Sequence of chain 1.D:
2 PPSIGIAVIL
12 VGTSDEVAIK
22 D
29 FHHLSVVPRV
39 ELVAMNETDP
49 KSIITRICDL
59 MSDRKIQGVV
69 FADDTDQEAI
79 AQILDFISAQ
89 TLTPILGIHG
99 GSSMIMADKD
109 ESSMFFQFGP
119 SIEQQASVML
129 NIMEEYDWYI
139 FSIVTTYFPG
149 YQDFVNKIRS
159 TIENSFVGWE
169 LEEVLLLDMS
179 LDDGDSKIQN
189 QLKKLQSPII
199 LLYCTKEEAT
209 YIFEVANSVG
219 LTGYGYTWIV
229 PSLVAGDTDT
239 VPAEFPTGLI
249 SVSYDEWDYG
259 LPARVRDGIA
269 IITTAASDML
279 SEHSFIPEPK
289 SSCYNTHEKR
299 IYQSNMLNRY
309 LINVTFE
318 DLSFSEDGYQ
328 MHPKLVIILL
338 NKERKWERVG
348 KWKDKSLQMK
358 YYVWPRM

Binding-site contacts:
Ligand atom C3 contacts residue ASN311 of chain 1.D at 3.8 Å.
Ligand atom O7 contacts residue THR313 of chain 1.D at 4.0 Å.
Ligand atom N2 contacts residue ASN311 of chain 1.D at 2.9 Å (h-bond).
Ligand atom C1 contacts residue ASN311 of chain 1.D at 1.4 Å.
Ligand atom C5 contacts residue ASN311 of chain 1.D at 3.6 Å.
Ligand atom C2 contacts residue ASN311 of chain 1.D at 2.5 Å.
Ligand atom O7 contacts residue ASN311 of chain 1.D at 3.5 Å (h-bond).
Ligand atom C4 contacts residue ASN311 of chain 1.D at 4.2 Å.
Ligand atom O5 contacts residue ASN311 of chain 1.D at 2.4 Å (h-bond).
Ligand atom C7 contacts residue THR313 of chain 1.D at 4.4 Å.
Ligand atom C8 contacts residue THR313 of chain 1.D at 4.0 Å.
Ligand atom C7 contacts residue ASN311 of chain 1.D at 3.6 Å.

A small-molecule ligand and the protein it binds are described below.
Small molecule (SMILES): CC(=O)N[C@@H]1[C@@H](O)[C@H](O)[C@@H](CO)O[C@H]1O